Sequence of chain 1.A:
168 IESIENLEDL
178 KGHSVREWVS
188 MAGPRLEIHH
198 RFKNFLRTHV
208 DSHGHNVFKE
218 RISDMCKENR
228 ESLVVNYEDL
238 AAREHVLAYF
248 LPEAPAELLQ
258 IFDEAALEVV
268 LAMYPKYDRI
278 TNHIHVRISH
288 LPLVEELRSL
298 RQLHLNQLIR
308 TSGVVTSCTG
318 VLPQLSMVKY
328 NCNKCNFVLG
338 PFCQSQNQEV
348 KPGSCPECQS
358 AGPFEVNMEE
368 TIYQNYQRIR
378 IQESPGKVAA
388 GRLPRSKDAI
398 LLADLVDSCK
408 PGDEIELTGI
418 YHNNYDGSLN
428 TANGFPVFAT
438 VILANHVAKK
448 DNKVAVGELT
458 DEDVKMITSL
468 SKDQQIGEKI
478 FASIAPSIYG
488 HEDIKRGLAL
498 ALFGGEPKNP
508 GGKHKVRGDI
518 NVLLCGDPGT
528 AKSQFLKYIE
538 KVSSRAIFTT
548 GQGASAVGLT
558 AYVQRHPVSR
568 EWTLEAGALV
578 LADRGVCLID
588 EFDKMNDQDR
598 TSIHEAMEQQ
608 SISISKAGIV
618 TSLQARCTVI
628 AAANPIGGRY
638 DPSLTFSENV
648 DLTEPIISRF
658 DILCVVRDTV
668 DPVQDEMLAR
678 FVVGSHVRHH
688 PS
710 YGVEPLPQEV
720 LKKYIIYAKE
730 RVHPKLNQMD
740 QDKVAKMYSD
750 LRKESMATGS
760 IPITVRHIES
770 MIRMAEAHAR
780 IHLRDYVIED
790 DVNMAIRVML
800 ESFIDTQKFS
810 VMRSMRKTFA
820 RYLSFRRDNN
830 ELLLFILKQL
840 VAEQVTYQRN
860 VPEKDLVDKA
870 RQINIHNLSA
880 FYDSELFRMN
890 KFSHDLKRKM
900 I

The small molecule below binds the protein below.
Small molecule (SMILES): Nc1ncnc2c1ncn2[C@@H]1O[C@H](CO[P](=O)(O)O[P](=O)(O)NP(=O)(O)O)[C@@H](O)[C@H]1O

Binding-site contacts:
Ligand atom O3A contacts residue ALA386 of chain 1.D at 2.8 Å (h-bond).
Ligand atom C4' contacts residue GLU768 of chain 1.A at 3.5 Å.
Ligand atom C1' contacts residue GLU768 of chain 1.A at 3.4 Å.
Ligand atom O1B contacts residue LYS387 of chain 1.D at 3.4 Å (salt-bridge).
Ligand atom PG contacts residue MG1 of chain 1.IA at 3.1 Å.
Ligand atom O4' contacts residue GLU768 of chain 1.A at 3.5 Å (salt-bridge).
Ligand atom PB contacts residue LYS387 of chain 1.D at 3.5 Å.
Ligand atom N3B contacts residue GLY384 of chain 1.D at 3.2 Å (h-bond).
Ligand atom O1G contacts residue MG1 of chain 1.IA at 3.4 Å.
Ligand atom O3' contacts residue GLU768 of chain 1.A at 2.6 Å (salt-bridge).
Ligand atom N7 contacts residue GLY384 of chain 1.D at 3.4 Å (h-bond).
Ligand atom N6 contacts residue PHE344 of chain 1.D at 3.0 Å (h-bond).
Ligand atom N1 contacts residue PHE344 of chain 1.D at 3.3 Å (h-bond).
Ligand atom O1A contacts residue ALA386 of chain 1.D at 3.3 Å.
Ligand atom O1B contacts residue MG1 of chain 1.IA at 2.2 Å.
Ligand atom O2A contacts residue SER388 of chain 1.D at 3.0 Å (h-bond).
Ligand atom PB contacts residue MG1 of chain 1.IA at 3.4 Å.
Ligand atom O1A contacts residue SER388 of chain 1.D at 2.9 Å (h-bond).
Ligand atom C3' contacts residue GLU768 of chain 1.A at 3.5 Å.
Ligand atom C2' contacts residue GLN389 of chain 1.D at 3.5 Å.
Ligand atom O3G contacts residue ARG765 of chain 1.A at 3.2 Å (salt-bridge).
Ligand atom O2A contacts residue GLN606 of chain 1.A at 3.3 Å (h-bond).
Ligand atom O1B contacts residue SER388 of chain 1.D at 2.3 Å (h-bond).
Ligand atom O3G contacts residue ARG656 of chain 1.A at 2.7 Å (salt-bridge).
Ligand atom O2' contacts residue HIS511 of chain 1.A at 3.2 Å.
Ligand atom O3A contacts residue LYS387 of chain 1.D at 3.4 Å (salt-bridge).
Ligand atom O2B contacts residue THR385 of chain 1.D at 3.0 Å (h-bond).
Ligand atom O2' contacts residue GLN389 of chain 1.D at 3.1 Å (h-bond).
Ligand atom O2G contacts residue ARG656 of chain 1.A at 2.9 Å (salt-bridge).
Ligand atom O2B contacts residue ALA386 of chain 1.D at 3.3 Å (h-bond).
Ligand atom N3B contacts residue ARG765 of chain 1.A at 3.1 Å (salt-bridge).
Ligand atom O2B contacts residue LYS387 of chain 1.D at 2.5 Å (salt-bridge).
Ligand atom O1A contacts residue GLN389 of chain 1.D at 2.7 Å (h-bond).
Ligand atom O2G contacts residue MG1 of chain 1.IA at 1.9 Å.
Ligand atom C8 contacts residue GLY384 of chain 1.D at 3.1 Å.
Ligand atom C3' contacts residue GLN389 of chain 1.D at 3.5 Å.
Ligand atom O1G contacts residue LYS387 of chain 1.D at 2.6 Å (salt-bridge).
Ligand atom C5' contacts residue GLU605 of chain 1.A at 3.2 Å.
Ligand atom O1G contacts residue ASN489 of chain 1.D at 3.0 Å (h-bond).
Ligand atom O2G contacts residue SER388 of chain 1.D at 3.4 Å (h-bond).

Sequence of chain 1.D:
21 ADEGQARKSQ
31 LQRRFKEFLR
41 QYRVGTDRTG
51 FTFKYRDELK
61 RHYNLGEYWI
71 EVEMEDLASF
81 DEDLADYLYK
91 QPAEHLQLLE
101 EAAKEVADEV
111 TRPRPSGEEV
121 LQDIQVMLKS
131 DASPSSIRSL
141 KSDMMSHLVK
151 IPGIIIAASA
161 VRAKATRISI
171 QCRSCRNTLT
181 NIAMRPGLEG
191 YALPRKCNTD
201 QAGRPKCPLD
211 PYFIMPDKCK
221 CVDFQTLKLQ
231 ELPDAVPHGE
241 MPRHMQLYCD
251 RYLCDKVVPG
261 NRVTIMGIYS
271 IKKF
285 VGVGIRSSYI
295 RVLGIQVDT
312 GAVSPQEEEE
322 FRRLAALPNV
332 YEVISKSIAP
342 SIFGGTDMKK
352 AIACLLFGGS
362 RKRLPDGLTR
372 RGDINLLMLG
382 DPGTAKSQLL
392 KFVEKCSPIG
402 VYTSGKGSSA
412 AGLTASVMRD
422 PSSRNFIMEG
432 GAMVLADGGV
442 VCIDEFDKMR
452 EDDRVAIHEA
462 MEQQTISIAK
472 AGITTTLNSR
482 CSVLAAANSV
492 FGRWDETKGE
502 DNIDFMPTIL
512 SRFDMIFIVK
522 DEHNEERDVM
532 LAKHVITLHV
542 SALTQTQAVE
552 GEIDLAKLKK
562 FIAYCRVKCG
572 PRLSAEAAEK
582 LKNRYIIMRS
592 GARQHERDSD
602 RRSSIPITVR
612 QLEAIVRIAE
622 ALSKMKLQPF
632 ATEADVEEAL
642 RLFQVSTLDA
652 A